A small-molecule ligand and the protein it binds are described below.
Small molecule (SMILES): CC(C)C[C@H](NC(=O)[C@@H](NC(=O)OCc1ccccc1)C(C)C)C(=O)N[C@@H](C[C@@H]1CCNC1=O)C(=O)c1nc2ccccc2s1

Binding-site contacts:
Ligand atom O3 contacts residue GLY143 of chain 1.A at 3.4 Å (h-bond).
Ligand atom C5 contacts residue CYS145 of chain 1.A at 2.6 Å (hydrophobic).
Ligand atom C17 contacts residue THR25 of chain 1.A at 3.4 Å.
Ligand atom C23 contacts residue GLU166 of chain 1.A at 3.5 Å.
Ligand atom C14 contacts residue HIS41 of chain 1.A at 3.6 Å.
Ligand atom C23 contacts residue MET165 of chain 1.A at 3.6 Å (hydrophobic).
Ligand atom C18 contacts residue HIS41 of chain 1.A at 3.4 Å.
Ligand atom O5 contacts residue GLU166 of chain 1.A at 3.4 Å (salt-bridge).
Ligand atom C10 contacts residue GLU166 of chain 1.A at 3.6 Å.
Ligand atom N2 contacts residue HIS164 of chain 1.A at 2.9 Å (h-bond).
Ligand atom C28 contacts residue THR190 of chain 1.A at 3.2 Å.
Ligand atom O4 contacts residue HIS172 of chain 1.A at 3.6 Å.
Ligand atom N3 contacts residue PHE140 of chain 1.A at 3.4 Å (h-bond).
Ligand atom N2 contacts residue CYS145 of chain 1.A at 2.9 Å (h-bond).
Ligand atom C16 contacts residue THR25 of chain 1.A at 3.5 Å.
Ligand atom C27 contacts residue THR190 of chain 1.A at 3.0 Å.
Ligand atom S1 contacts residue HIS41 of chain 1.A at 3.0 Å (h-bond).
Ligand atom C19 contacts residue MET49 of chain 1.A at 3.5 Å (hydrophobic).
Ligand atom O4 contacts residue HIS163 of chain 1.A at 2.6 Å (h-bond).
Ligand atom N5 contacts residue GLU166 of chain 1.A at 2.8 Å (salt-bridge).
Ligand atom O1 contacts residue MET165 of chain 1.A at 3.1 Å.
Ligand atom C8 contacts residue ASN142 of chain 1.A at 3.3 Å.
Ligand atom C27 contacts residue GLN192 of chain 1.A at 3.6 Å.
Ligand atom O3 contacts residue SER144 of chain 1.A at 3.4 Å (h-bond).
Ligand atom O4 contacts residue GLU166 of chain 1.A at 3.5 Å.
Ligand atom C9 contacts residue ASN142 of chain 1.A at 3.6 Å.
Ligand atom O1 contacts residue GLU166 of chain 1.A at 2.7 Å (salt-bridge).
Ligand atom C17 contacts residue HIS41 of chain 1.A at 3.5 Å.
Ligand atom C6 contacts residue CYS145 of chain 1.A at 3.1 Å (hydrophobic).
Ligand atom N3 contacts residue GLU166 of chain 1.A at 3.0 Å (salt-bridge).
Ligand atom O3 contacts residue CYS145 of chain 1.A at 2.3 Å (h-bond).
Ligand atom O6 contacts residue GLN189 of chain 1.A at 3.5 Å.
Ligand atom C29 contacts residue THR190 of chain 1.A at 3.4 Å.
Ligand atom O5 contacts residue MET165 of chain 1.A at 3.3 Å.
Ligand atom O4 contacts residue PHE140 of chain 1.A at 3.5 Å.
Ligand atom C22 contacts residue MET49 of chain 1.A at 3.5 Å (hydrophobic).
Ligand atom C3 contacts residue HIS164 of chain 1.A at 3.5 Å.
Ligand atom C11 contacts residue CYS145 of chain 1.A at 1.8 Å (hydrophobic).
Ligand atom S1 contacts residue CYS145 of chain 1.A at 2.8 Å (h-bond).
Ligand atom C12 contacts residue CYS145 of chain 1.A at 2.4 Å (hydrophobic).

Sequence of chain 2.A:
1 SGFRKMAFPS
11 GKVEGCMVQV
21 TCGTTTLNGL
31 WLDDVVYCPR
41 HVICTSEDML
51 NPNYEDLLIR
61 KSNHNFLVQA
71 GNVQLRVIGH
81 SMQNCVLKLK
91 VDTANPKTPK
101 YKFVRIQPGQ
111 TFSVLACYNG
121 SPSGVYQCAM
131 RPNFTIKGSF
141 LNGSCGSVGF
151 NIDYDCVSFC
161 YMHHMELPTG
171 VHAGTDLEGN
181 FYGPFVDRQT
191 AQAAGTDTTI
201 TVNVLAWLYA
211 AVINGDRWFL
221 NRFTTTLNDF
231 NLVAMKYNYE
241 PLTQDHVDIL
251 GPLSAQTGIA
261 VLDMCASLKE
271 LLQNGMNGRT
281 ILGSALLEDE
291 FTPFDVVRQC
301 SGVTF

Sequence of chain 1.A:
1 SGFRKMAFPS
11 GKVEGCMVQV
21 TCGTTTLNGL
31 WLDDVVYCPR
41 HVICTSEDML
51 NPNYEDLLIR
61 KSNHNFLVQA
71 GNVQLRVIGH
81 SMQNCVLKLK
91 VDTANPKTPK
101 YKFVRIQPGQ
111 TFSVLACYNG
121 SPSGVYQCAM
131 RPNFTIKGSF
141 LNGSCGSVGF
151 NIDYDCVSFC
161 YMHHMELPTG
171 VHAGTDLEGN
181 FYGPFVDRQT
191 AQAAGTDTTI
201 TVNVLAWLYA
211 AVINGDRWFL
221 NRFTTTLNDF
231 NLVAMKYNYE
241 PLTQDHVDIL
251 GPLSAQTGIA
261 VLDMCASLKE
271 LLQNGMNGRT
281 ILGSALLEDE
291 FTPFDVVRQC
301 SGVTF